Binding-site contacts:
Ligand atom C6 contacts residue PHE172 of chain 1.A at 3.7 Å (hydrophobic).
Ligand atom C2 contacts residue VAL173 of chain 1.A at 3.4 Å (hydrophobic).
Ligand atom O2P contacts residue LEU128 of chain 1.A at 3.3 Å (h-bond).
Ligand atom N7 contacts residue ILE121 of chain 1.A at 3.6 Å.
Ligand atom O6 contacts residue VAL173 of chain 1.A at 2.9 Å (h-bond).
Ligand atom O2 contacts residue LEU178 of chain 1.A at 3.5 Å.
Ligand atom C6 contacts residue ILE121 of chain 1.A at 3.6 Å (hydrophobic).
Ligand atom C2 contacts residue ASP179 of chain 1.A at 3.8 Å.
Ligand atom P contacts residue THR127 of chain 1.A at 3.8 Å.
Ligand atom O2 contacts residue ASP179 of chain 1.A at 2.8 Å (salt-bridge).
Ligand atom C6 contacts residue VAL173 of chain 1.A at 3.6 Å (hydrophobic).
Ligand atom O1P contacts residue ALA125 of chain 1.A at 2.7 Å (h-bond).
Ligand atom O2 contacts residue VAL173 of chain 1.A at 3.4 Å (h-bond).
Ligand atom N1 contacts residue VAL173 of chain 1.A at 2.6 Å (h-bond).
Ligand atom N3 contacts residue SO41 of chain 1.F at 3.8 Å.
Ligand atom O2' contacts residue SO41 of chain 1.F at 2.2 Å (h-bond).
Ligand atom C3' contacts residue ILE121 of chain 1.A at 3.6 Å (hydrophobic).
Ligand atom O3P contacts residue ALA125 of chain 1.A at 3.2 Å (h-bond).
Ligand atom O3P contacts residue THR127 of chain 1.A at 2.7 Å (h-bond).
Ligand atom O2P contacts residue GLU119 of chain 1.A at 2.9 Å (salt-bridge).
Ligand atom O1P contacts residue ASP123 of chain 1.A at 2.7 Å (salt-bridge).
Ligand atom O6 contacts residue PHE172 of chain 1.A at 3.8 Å.
Ligand atom O2P contacts residue ALA125 of chain 1.A at 3.8 Å.
Ligand atom C2 contacts residue PHE172 of chain 1.A at 3.5 Å (hydrophobic).
Ligand atom C5' contacts residue ASP123 of chain 1.A at 3.7 Å.
Ligand atom O5' contacts residue THR127 of chain 1.A at 3.8 Å.
Ligand atom O5' contacts residue GLU119 of chain 1.A at 3.8 Å.
Ligand atom C2' contacts residue SO41 of chain 1.F at 3.2 Å.
Ligand atom O3P contacts residue THR124 of chain 1.A at 3.0 Å (h-bond).
Ligand atom N7 contacts residue LYS151 of chain 1.A at 3.5 Å (salt-bridge).
Ligand atom O6 contacts residue ILE121 of chain 1.A at 3.4 Å.
Ligand atom O3P contacts residue LEU126 of chain 1.A at 2.7 Å (h-bond).
Ligand atom N1 contacts residue PHE172 of chain 1.A at 3.6 Å.
Ligand atom C8 contacts residue ASP123 of chain 1.A at 3.4 Å.
Ligand atom C5 contacts residue ILE121 of chain 1.A at 3.6 Å (hydrophobic).
Ligand atom O1P contacts residue THR124 of chain 1.A at 2.7 Å (h-bond).
Ligand atom N7 contacts residue ASP123 of chain 1.A at 3.7 Å.
Ligand atom P contacts residue ALA125 of chain 1.A at 3.4 Å.
Ligand atom O6 contacts residue LYS151 of chain 1.A at 3.8 Å.
Ligand atom O2P contacts residue THR127 of chain 1.A at 3.5 Å.

A small-molecule ligand and the protein it binds are described below.
Small molecule (SMILES): O=c1[nH]c(=O)c2[nH+]cn([C@@H]3O[C@H](COP(=O)(O)O)[C@@H](O)[C@H]3O)c2[nH]1

Sequence of chain 1.A:
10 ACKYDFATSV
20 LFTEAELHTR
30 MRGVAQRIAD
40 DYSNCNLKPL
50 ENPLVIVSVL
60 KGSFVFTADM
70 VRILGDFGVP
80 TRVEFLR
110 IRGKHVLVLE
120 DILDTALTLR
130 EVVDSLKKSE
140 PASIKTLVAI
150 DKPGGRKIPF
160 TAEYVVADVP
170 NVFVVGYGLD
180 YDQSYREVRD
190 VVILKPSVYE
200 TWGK